A small-molecule ligand and the protein it binds are described below.
Small molecule (SMILES): CN(Cc1cnc2nc(N)nc(N)c2n1)c1ccc(C(=O)N[C@@H](CCC(=O)O)C(=O)O)cc1

Sequence of chain 1.B:
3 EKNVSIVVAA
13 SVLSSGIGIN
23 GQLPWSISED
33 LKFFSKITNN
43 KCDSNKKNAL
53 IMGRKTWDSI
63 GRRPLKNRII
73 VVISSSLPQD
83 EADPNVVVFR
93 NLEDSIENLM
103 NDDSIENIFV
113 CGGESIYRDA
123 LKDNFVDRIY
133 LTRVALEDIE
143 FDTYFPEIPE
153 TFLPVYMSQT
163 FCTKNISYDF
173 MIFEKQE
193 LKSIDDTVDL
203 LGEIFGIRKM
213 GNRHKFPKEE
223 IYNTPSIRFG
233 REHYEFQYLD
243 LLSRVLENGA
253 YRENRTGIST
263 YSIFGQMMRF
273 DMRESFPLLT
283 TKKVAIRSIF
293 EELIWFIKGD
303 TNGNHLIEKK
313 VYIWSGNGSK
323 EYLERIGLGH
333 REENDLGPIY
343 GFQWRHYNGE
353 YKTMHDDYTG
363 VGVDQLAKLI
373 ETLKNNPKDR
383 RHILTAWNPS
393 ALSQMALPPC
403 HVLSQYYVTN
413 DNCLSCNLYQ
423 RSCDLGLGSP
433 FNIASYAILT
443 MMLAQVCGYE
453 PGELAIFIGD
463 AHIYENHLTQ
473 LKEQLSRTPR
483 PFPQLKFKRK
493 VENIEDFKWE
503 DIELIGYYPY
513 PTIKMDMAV

Binding-site contacts:
Ligand atom C4 contacts residue VAL9 of chain 1.B at 3.4 Å (hydrophobic).
Ligand atom N3 contacts residue VAL9 of chain 1.B at 3.4 Å.
Ligand atom N1 contacts residue ASP32 of chain 1.B at 2.8 Å (salt-bridge).
Ligand atom CB contacts residue LEU33 of chain 1.B at 3.6 Å (hydrophobic).
Ligand atom O1 contacts residue ARG70 of chain 1.B at 2.8 Å (salt-bridge).
Ligand atom N10 contacts residue ILE62 of chain 1.B at 3.6 Å.
Ligand atom N3 contacts residue VAL10 of chain 1.B at 3.5 Å.
Ligand atom O2 contacts residue SER37 of chain 1.B at 2.8 Å (h-bond).
Ligand atom N8 contacts residue LEU25 of chain 1.B at 3.7 Å.
Ligand atom N3 contacts residue ALA11 of chain 1.B at 3.7 Å.
Ligand atom N1 contacts residue ALA11 of chain 1.B at 3.5 Å.
Ligand atom NA2 contacts residue THR134 of chain 1.B at 3.3 Å (h-bond).
Ligand atom N3 contacts residue NDP1 of chain 1.J at 3.5 Å (h-bond).
Ligand atom NA4 contacts residue PHE36 of chain 1.B at 3.5 Å.
Ligand atom N5 contacts residue NDP1 of chain 1.J at 3.2 Å.
Ligand atom NA2 contacts residue VAL10 of chain 1.B at 3.5 Å (h-bond).
Ligand atom CT contacts residue SER37 of chain 1.B at 3.4 Å.
Ligand atom O1 contacts residue SER37 of chain 1.B at 3.5 Å.
Ligand atom C2 contacts residue ALA11 of chain 1.B at 3.5 Å (hydrophobic).
Ligand atom CB contacts residue SER37 of chain 1.B at 3.7 Å.
Ligand atom NA4 contacts residue CYS113 of chain 1.B at 3.3 Å.
Ligand atom C14 contacts residue ILE62 of chain 1.B at 3.5 Å (hydrophobic).
Ligand atom NA4 contacts residue NDP1 of chain 1.J at 3.7 Å.
Ligand atom NA2 contacts residue ASP32 of chain 1.B at 2.9 Å (salt-bridge).
Ligand atom NA2 contacts residue ALA11 of chain 1.B at 3.3 Å.
Ligand atom C2 contacts residue VAL10 of chain 1.B at 3.7 Å (hydrophobic).
Ligand atom O1 contacts residue LEU67 of chain 1.B at 3.7 Å.
Ligand atom C4A contacts residue NDP1 of chain 1.J at 3.2 Å.
Ligand atom C4 contacts residue NDP1 of chain 1.J at 3.2 Å.
Ligand atom OE1 contacts residue LYS34 of chain 1.B at 3.3 Å.
Ligand atom C8A contacts residue NDP1 of chain 1.J at 3.6 Å.
Ligand atom C6 contacts residue NDP1 of chain 1.J at 3.7 Å.
Ligand atom CM contacts residue ILE62 of chain 1.B at 3.7 Å (hydrophobic).
Ligand atom C7 contacts residue LEU25 of chain 1.B at 3.5 Å (hydrophobic).
Ligand atom C4 contacts residue PHE36 of chain 1.B at 3.5 Å (hydrophobic).
Ligand atom O2 contacts residue ARG70 of chain 1.B at 3.1 Å (salt-bridge).
Ligand atom C2 contacts residue ASP32 of chain 1.B at 3.2 Å.
Ligand atom NA4 contacts residue TYR119 of chain 1.B at 3.5 Å (h-bond).
Ligand atom CT contacts residue ARG70 of chain 1.B at 3.5 Å.
Ligand atom NA4 contacts residue VAL9 of chain 1.B at 2.5 Å (h-bond).